Sequence of chain 1.B:
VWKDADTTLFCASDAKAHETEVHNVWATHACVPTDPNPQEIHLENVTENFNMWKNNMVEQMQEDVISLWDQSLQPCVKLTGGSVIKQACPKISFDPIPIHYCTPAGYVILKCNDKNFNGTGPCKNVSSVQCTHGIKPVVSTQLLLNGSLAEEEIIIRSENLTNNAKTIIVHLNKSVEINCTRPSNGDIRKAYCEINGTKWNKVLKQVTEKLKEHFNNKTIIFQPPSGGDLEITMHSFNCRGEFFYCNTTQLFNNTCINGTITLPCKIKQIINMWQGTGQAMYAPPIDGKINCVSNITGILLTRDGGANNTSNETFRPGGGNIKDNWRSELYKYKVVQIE

This small molecule binds to this protein.
Small molecule (SMILES): CC(=O)N[C@@H]1[C@@H](O)[C@H](O)[C@@H](CO)O[C@H]1O

Binding-site contacts:
Ligand atom C1 contacts residue ASN179 of chain 1.B at 1.4 Å.
Ligand atom N2 contacts residue VAL307 of chain 1.B at 4.1 Å.
Ligand atom N2 contacts residue ASN179 of chain 1.B at 2.8 Å (h-bond).
Ligand atom O6 contacts residue GLU200 of chain 1.B at 3.2 Å (salt-bridge).
Ligand atom C6 contacts residue THR181 of chain 1.B at 4.0 Å.
Ligand atom C7 contacts residue VAL307 of chain 1.B at 4.3 Å (hydrophobic).
Ligand atom O7 contacts residue ASN179 of chain 1.B at 3.2 Å (h-bond).
Ligand atom C3 contacts residue ASN179 of chain 1.B at 3.7 Å.
Ligand atom C5 contacts residue THR181 of chain 1.B at 3.9 Å.
Ligand atom C1 contacts residue THR181 of chain 1.B at 4.4 Å.
Ligand atom O5 contacts residue ASN305 of chain 1.B at 4.4 Å.
Ligand atom O5 contacts residue GLU200 of chain 1.B at 3.6 Å (salt-bridge).
Ligand atom C7 contacts residue ASN179 of chain 1.B at 3.1 Å.
Ligand atom C1 contacts residue ASN305 of chain 1.B at 3.9 Å.
Ligand atom O4 contacts residue LYS303 of chain 1.B at 4.1 Å.
Ligand atom C8 contacts residue ASN179 of chain 1.B at 4.2 Å.
Ligand atom C5 contacts residue GLU200 of chain 1.B at 4.5 Å.
Ligand atom O6 contacts residue TYR198 of chain 1.B at 4.3 Å.
Ligand atom C8 contacts residue VAL307 of chain 1.B at 4.0 Å (hydrophobic).
Ligand atom C5 contacts residue ASN179 of chain 1.B at 3.6 Å.
Ligand atom C6 contacts residue TYR198 of chain 1.B at 4.1 Å (hydrophobic).
Ligand atom C2 contacts residue ASN179 of chain 1.B at 2.3 Å.
Ligand atom C6 contacts residue GLU200 of chain 1.B at 4.2 Å.
Ligand atom C4 contacts residue ASN179 of chain 1.B at 4.2 Å.
Ligand atom C8 contacts residue GLU177 of chain 1.B at 4.2 Å.
Ligand atom O5 contacts residue ASN179 of chain 1.B at 2.4 Å (h-bond).
Ligand atom O5 contacts residue THR181 of chain 1.B at 4.0 Å.